Sequence of chain 3.C:
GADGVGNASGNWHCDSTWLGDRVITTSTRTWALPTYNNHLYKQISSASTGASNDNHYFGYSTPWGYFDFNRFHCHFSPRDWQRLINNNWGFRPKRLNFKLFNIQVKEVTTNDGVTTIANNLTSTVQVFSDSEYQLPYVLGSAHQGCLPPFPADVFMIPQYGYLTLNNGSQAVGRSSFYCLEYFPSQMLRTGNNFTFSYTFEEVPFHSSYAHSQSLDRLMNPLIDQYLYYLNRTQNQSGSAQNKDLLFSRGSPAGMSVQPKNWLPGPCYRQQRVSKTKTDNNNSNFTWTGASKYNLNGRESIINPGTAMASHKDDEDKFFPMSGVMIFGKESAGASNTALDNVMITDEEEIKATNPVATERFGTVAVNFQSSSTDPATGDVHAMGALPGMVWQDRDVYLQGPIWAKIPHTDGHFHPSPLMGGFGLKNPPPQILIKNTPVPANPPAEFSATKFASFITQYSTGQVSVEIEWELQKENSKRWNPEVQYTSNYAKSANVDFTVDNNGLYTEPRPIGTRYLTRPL

The protein below binds the small molecule below.
Small molecule (SMILES): Nc1ncnc2[nH]cnc12

Binding-site contacts:
Ligand atom C8 contacts residue HIS630 of chain 3.C at 3.3 Å.
Ligand atom N6 contacts residue GLY639 of chain 3.C at 3.5 Å (h-bond).
Ligand atom C2 contacts residue ILE622 of chain 3.C at 4.3 Å (hydrophobic).
Ligand atom C5 contacts residue SER632 of chain 3.C at 3.9 Å.
Ligand atom N3 contacts residue PRO631 of chain 3.C at 4.1 Å.
Ligand atom N1 contacts residue PHE638 of chain 3.C at 4.1 Å.
Ligand atom N6 contacts residue SER632 of chain 3.C at 3.6 Å.
Ligand atom N7 contacts residue SER632 of chain 3.C at 3.7 Å.
Ligand atom N7 contacts residue HIS630 of chain 3.C at 3.7 Å.
Ligand atom C6 contacts residue SER632 of chain 3.C at 4.0 Å.
Ligand atom N6 contacts residue GLY637 of chain 3.C at 3.4 Å (h-bond).
Ligand atom C6 contacts residue GLY639 of chain 3.C at 3.7 Å.
Ligand atom N7 contacts residue ASP609 of chain 3.C at 4.0 Å.
Ligand atom N3 contacts residue GLY639 of chain 3.C at 4.2 Å.
Ligand atom C4 contacts residue PRO631 of chain 3.C at 4.2 Å (hydrophobic).
Ligand atom C2 contacts residue PRO631 of chain 3.C at 4.2 Å (hydrophobic).
Ligand atom N1 contacts residue PRO631 of chain 3.C at 4.2 Å.
Ligand atom C6 contacts residue PRO631 of chain 3.C at 4.3 Å (hydrophobic).
Ligand atom C5 contacts residue PRO631 of chain 3.C at 4.4 Å (hydrophobic).
Ligand atom N9 contacts residue HIS630 of chain 3.C at 4.4 Å.
Ligand atom N1 contacts residue GLY639 of chain 3.C at 3.0 Å (h-bond).
Ligand atom C2 contacts residue GLY639 of chain 3.C at 2.9 Å.
Ligand atom N6 contacts residue PRO633 of chain 3.C at 4.4 Å.
Ligand atom N9 contacts residue PRO631 of chain 3.C at 3.8 Å.
Ligand atom N6 contacts residue PHE638 of chain 3.C at 3.7 Å.